Sequence of chain 1.C:
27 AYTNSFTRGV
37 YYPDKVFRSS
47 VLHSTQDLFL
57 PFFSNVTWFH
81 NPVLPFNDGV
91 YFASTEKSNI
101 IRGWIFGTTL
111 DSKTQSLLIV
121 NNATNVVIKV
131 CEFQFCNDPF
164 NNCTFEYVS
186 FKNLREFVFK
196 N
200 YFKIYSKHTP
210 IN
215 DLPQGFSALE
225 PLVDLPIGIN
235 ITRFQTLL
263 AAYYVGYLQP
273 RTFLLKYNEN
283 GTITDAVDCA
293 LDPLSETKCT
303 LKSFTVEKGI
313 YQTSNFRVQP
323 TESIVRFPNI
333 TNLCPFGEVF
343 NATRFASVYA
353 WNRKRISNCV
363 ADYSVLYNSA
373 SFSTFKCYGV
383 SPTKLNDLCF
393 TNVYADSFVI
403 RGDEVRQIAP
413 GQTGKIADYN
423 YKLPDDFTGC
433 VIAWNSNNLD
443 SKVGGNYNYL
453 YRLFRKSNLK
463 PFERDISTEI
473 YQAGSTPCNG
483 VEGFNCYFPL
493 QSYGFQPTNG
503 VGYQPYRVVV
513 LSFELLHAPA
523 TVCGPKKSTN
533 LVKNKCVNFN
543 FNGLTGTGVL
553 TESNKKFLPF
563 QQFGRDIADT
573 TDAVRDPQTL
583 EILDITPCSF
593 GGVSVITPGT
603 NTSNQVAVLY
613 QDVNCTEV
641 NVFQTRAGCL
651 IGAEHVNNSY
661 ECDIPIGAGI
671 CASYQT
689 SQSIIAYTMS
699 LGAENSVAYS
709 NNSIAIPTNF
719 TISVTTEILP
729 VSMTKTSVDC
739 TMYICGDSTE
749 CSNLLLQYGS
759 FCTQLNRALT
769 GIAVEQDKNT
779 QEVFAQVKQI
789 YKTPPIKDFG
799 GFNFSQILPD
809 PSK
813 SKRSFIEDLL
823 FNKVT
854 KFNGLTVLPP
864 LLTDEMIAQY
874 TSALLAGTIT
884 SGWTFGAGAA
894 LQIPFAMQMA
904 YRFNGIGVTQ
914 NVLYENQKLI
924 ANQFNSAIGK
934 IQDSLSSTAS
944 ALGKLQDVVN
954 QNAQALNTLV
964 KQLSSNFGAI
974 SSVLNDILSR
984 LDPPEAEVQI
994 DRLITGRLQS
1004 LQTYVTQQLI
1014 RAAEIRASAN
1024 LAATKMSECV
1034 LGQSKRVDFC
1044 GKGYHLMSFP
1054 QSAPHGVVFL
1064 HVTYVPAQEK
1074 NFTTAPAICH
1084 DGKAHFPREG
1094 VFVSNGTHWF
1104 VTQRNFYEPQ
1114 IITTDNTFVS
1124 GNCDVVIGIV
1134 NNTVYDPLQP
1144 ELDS

Binding-site contacts:
Ligand atom O7 contacts residue ASN122 of chain 1.C at 3.7 Å.
Ligand atom O5 contacts residue ASN122 of chain 1.C at 2.4 Å (h-bond).
Ligand atom C5 contacts residue ASN122 of chain 1.C at 3.7 Å.
Ligand atom C4 contacts residue ASN122 of chain 1.C at 4.2 Å.
Ligand atom C8 contacts residue ASN122 of chain 1.C at 3.4 Å.
Ligand atom C6 contacts residue LYS129 of chain 1.C at 4.2 Å.
Ligand atom C2 contacts residue ASN122 of chain 1.C at 2.4 Å.
Ligand atom C1 contacts residue ASN122 of chain 1.C at 1.4 Å.
Ligand atom C7 contacts residue THR124 of chain 1.C at 4.1 Å.
Ligand atom C2 contacts residue THR124 of chain 1.C at 4.4 Å.
Ligand atom C8 contacts residue THR124 of chain 1.C at 3.7 Å.
Ligand atom C3 contacts residue ASN122 of chain 1.C at 3.8 Å.
Ligand atom C5 contacts residue VAL127 of chain 1.C at 3.8 Å (hydrophobic).
Ligand atom N2 contacts residue THR124 of chain 1.C at 3.4 Å.
Ligand atom C1 contacts residue VAL127 of chain 1.C at 4.1 Å (hydrophobic).
Ligand atom C6 contacts residue VAL127 of chain 1.C at 4.3 Å (hydrophobic).
Ligand atom O5 contacts residue VAL127 of chain 1.C at 3.8 Å.
Ligand atom O6 contacts residue LYS129 of chain 1.C at 4.1 Å.
Ligand atom N2 contacts residue ASN122 of chain 1.C at 2.8 Å (h-bond).
Ligand atom C7 contacts residue ASN122 of chain 1.C at 3.5 Å.

This protein binds this small molecule.
Small molecule (SMILES): CC(=O)N[C@@H]1[C@@H](O)[C@H](O)[C@@H](CO)O[C@H]1O